Binding-site contacts:
Ligand atom C26 contacts residue GLN28 of chain 1.C at 3.6 Å.
Ligand atom C53 contacts residue ASP244 of chain 1.C at 3.5 Å.
Ligand atom N51 contacts residue GLY50 of chain 1.C at 3.1 Å (h-bond).
Ligand atom C60 contacts residue PRO86 of chain 1.C at 3.6 Å (hydrophobic).
Ligand atom C9 contacts residue GLY246 of chain 1.C at 3.4 Å.
Ligand atom C17 contacts residue TRP131 of chain 1.C at 3.6 Å (hydrophobic).
Ligand atom C48 contacts residue ASP244 of chain 1.C at 3.2 Å.
Ligand atom C35 contacts residue THR248 of chain 1.C at 3.6 Å.
Ligand atom O76 contacts residue THR88 of chain 1.C at 3.1 Å (h-bond).
Ligand atom C32 contacts residue THR248 of chain 1.C at 3.7 Å.
Ligand atom O76 contacts residue GLN89 of chain 1.C at 3.5 Å (h-bond).
Ligand atom C32 contacts residue GLY246 of chain 1.C at 3.5 Å.
Ligand atom C44 contacts residue ASP48 of chain 1.C at 3.6 Å.
Ligand atom C9 contacts residue ASP48 of chain 1.C at 3.7 Å.
Ligand atom C44 contacts residue ASP244 of chain 1.C at 3.6 Å.
Ligand atom C12 contacts residue GLY246 of chain 1.C at 3.7 Å.
Ligand atom C64 contacts residue THR88 of chain 1.C at 3.2 Å.
Ligand atom N5 contacts residue GLY246 of chain 1.C at 3.0 Å (h-bond).
Ligand atom C77 contacts residue THR88 of chain 1.C at 3.5 Å.
Ligand atom O46 contacts residue GLY50 of chain 1.C at 3.6 Å.
Ligand atom C7 contacts residue TYR87 of chain 1.C at 3.7 Å (hydrophobic).
Ligand atom C40 contacts residue TYR87 of chain 1.C at 3.6 Å (hydrophobic).
Ligand atom O39 contacts residue THR248 of chain 1.C at 3.0 Å (h-bond).
Ligand atom C57 contacts residue GLY50 of chain 1.C at 3.3 Å.
Ligand atom C62 contacts residue THR88 of chain 1.C at 3.7 Å.
Ligand atom N51 contacts residue ASP244 of chain 1.C at 2.7 Å (salt-bridge).
Ligand atom C17 contacts residue PHE124 of chain 1.C at 3.7 Å (hydrophobic).
Ligand atom C48 contacts residue THR247 of chain 1.C at 3.6 Å.
Ligand atom C72 contacts residue SER51 of chain 1.C at 3.7 Å.
Ligand atom C72 contacts residue TYR87 of chain 1.C at 3.6 Å (hydrophobic).
Ligand atom C53 contacts residue GLY50 of chain 1.C at 3.4 Å.
Ligand atom O46 contacts residue TYR87 of chain 1.C at 3.5 Å.
Ligand atom C81 contacts residue GLN89 of chain 1.C at 3.7 Å.
Ligand atom C40 contacts residue GLN89 of chain 1.C at 3.6 Å.
Ligand atom N5 contacts residue THR247 of chain 1.C at 3.7 Å.
Ligand atom C72 contacts residue VAL85 of chain 1.C at 3.6 Å (hydrophobic).
Ligand atom C7 contacts residue GLY246 of chain 1.C at 3.7 Å.
Ligand atom O46 contacts residue ASP48 of chain 1.C at 2.6 Å (salt-bridge).
Ligand atom O76 contacts residue TYR87 of chain 1.C at 3.6 Å.
Ligand atom O39 contacts residue THR247 of chain 1.C at 3.4 Å.

Sequence of chain 1.C:
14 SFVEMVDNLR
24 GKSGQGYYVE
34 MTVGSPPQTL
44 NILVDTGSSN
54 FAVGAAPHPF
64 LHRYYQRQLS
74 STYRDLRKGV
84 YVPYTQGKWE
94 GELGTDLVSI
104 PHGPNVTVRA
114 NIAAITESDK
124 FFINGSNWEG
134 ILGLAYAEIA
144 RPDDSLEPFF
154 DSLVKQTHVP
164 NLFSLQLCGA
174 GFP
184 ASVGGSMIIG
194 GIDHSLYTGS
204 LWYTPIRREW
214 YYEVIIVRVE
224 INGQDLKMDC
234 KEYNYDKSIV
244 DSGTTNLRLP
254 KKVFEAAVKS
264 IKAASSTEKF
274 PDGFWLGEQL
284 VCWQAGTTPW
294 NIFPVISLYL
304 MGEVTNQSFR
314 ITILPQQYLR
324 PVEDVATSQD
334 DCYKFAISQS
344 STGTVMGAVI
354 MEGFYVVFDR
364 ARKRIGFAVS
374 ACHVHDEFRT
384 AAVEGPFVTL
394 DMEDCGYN

This small molecule binds to this protein.
Small molecule (SMILES): CC(C)c1cccc(CNC[C@@H](O)[C@@H]2C[C@H](C)CCCCCCCCC(=O)N(C)[C@@H](C)C(=O)N2)c1